Sequence of chain 1.A:
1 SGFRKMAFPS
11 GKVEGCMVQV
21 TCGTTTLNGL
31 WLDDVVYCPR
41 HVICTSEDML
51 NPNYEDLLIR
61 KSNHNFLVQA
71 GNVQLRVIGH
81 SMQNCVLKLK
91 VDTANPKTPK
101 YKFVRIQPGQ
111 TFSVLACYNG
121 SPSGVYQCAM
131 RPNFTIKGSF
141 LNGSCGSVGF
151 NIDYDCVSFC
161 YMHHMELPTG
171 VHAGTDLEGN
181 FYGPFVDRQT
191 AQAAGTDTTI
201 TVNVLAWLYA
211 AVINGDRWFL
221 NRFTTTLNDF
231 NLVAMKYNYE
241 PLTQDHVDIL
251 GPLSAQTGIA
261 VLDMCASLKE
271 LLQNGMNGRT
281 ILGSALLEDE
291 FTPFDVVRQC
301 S

Binding-site contacts:
Ligand atom CM1 contacts residue PHE140 of chain 1.A at 3.3 Å (hydrophobic).
Ligand atom CM1 contacts residue HIS163 of chain 1.A at 3.4 Å.
Ligand atom O contacts residue MET165 of chain 1.A at 3.2 Å.
Ligand atom O contacts residue GLU166 of chain 1.A at 3.0 Å (salt-bridge).
Ligand atom C5 contacts residue ASP187 of chain 1.A at 3.6 Å.
Ligand atom CM1 contacts residue SER144 of chain 1.A at 3.7 Å.
Ligand atom C7 contacts residue ASP187 of chain 1.A at 3.5 Å.
Ligand atom O contacts residue ASN142 of chain 1.A at 3.7 Å.
Ligand atom CG2 contacts residue GLU166 of chain 1.A at 3.8 Å.
Ligand atom C2 contacts residue GLN189 of chain 1.A at 3.3 Å.
Ligand atom C1 contacts residue CYS145 of chain 1.A at 1.8 Å (hydrophobic).
Ligand atom C6 contacts residue ASP187 of chain 1.A at 3.3 Å.
Ligand atom C8 contacts residue ARG188 of chain 1.A at 3.3 Å.
Ligand atom CA contacts residue CYS145 of chain 1.A at 3.6 Å (hydrophobic).
Ligand atom CM1 contacts residue GLU166 of chain 1.A at 3.5 Å.
Ligand atom C contacts residue GLY143 of chain 1.A at 3.8 Å.
Ligand atom CB contacts residue GLU166 of chain 1.A at 3.7 Å.
Ligand atom C6 contacts residue HIS41 of chain 1.A at 3.7 Å.
Ligand atom O1 contacts residue GLU166 of chain 1.A at 3.6 Å (salt-bridge).
Ligand atom CB contacts residue CYS145 of chain 1.A at 3.6 Å (hydrophobic).
Ligand atom OD2 contacts residue HIS163 of chain 1.A at 3.0 Å (h-bond).
Ligand atom C contacts residue CYS145 of chain 1.A at 2.7 Å (hydrophobic).
Ligand atom OD2 contacts residue SER144 of chain 1.A at 3.6 Å.
Ligand atom O contacts residue SER144 of chain 1.A at 3.2 Å (h-bond).
Ligand atom C8 contacts residue GLN189 of chain 1.A at 3.4 Å.
Ligand atom O2 contacts residue GLN189 of chain 1.A at 3.6 Å (h-bond).
Ligand atom O contacts residue CYS145 of chain 1.A at 3.5 Å (h-bond).
Ligand atom CA contacts residue GLU166 of chain 1.A at 3.8 Å.
Ligand atom N contacts residue GLU166 of chain 1.A at 2.8 Å (salt-bridge).
Ligand atom C7 contacts residue ARG188 of chain 1.A at 3.5 Å.
Ligand atom C2 contacts residue ARG188 of chain 1.A at 3.6 Å.
Ligand atom O contacts residue GLY143 of chain 1.A at 2.8 Å (h-bond).
Ligand atom CM1 contacts residue HIS172 of chain 1.A at 3.7 Å.
Ligand atom O contacts residue CYS145 of chain 1.A at 3.3 Å (h-bond).
Ligand atom C3 contacts residue ARG188 of chain 1.A at 3.7 Å.
Ligand atom C6 contacts residue TYR54 of chain 1.A at 3.7 Å (hydrophobic).
Ligand atom C5 contacts residue HIS41 of chain 1.A at 3.6 Å.
Ligand atom O contacts residue HIS41 of chain 1.A at 3.2 Å (h-bond).
Ligand atom C1 contacts residue GLU166 of chain 1.A at 3.6 Å.
Ligand atom C7 contacts residue MET49 of chain 1.A at 3.3 Å (hydrophobic).

A small-molecule ligand and the protein it binds are described below.
Small molecule (SMILES): COC(=O)C[C@H](NC(=O)[C@H](C)NC(=O)[C@@H](NC(=O)OCc1ccccc1)C(C)C)C(C)=O